The small molecule below binds the protein below.
Small molecule (SMILES): Oc1c(Cl)c(Cl)c(Cl)c(Cl)c1Cl

Binding-site contacts:
Ligand atom CL3 contacts residue VAL152 of chain 1.A at 3.4 Å.
Ligand atom O1 contacts residue TRP170 of chain 1.B at 3.8 Å.
Ligand atom CL2 contacts residue TRP170 of chain 1.B at 3.8 Å.
Ligand atom CL5 contacts residue ARG30 of chain 1.B at 3.6 Å.
Ligand atom CL4 contacts residue GLU156 of chain 1.A at 3.8 Å.
Ligand atom CL3 contacts residue ALA25 of chain 1.B at 3.6 Å.
Ligand atom CL5 contacts residue PRO29 of chain 1.B at 4.0 Å.
Ligand atom C2 contacts residue TRP170 of chain 1.B at 3.4 Å (hydrophobic).
Ligand atom C5 contacts residue ALA25 of chain 1.B at 3.5 Å (hydrophobic).
Ligand atom CL4 contacts residue TRP170 of chain 1.B at 3.7 Å.
Ligand atom CL1 contacts residue PHE22 of chain 1.B at 4.0 Å.
Ligand atom C1 contacts residue ALA25 of chain 1.B at 4.3 Å (hydrophobic).
Ligand atom CL1 contacts residue LEU167 of chain 1.B at 4.2 Å.
Ligand atom C3 contacts residue TRP170 of chain 1.B at 3.5 Å (hydrophobic).
Ligand atom CL5 contacts residue ALA25 of chain 1.B at 3.7 Å.
Ligand atom CL1 contacts residue TRP170 of chain 1.B at 3.7 Å.
Ligand atom C1 contacts residue LEU26 of chain 1.B at 3.8 Å (hydrophobic).
Ligand atom C4 contacts residue TRP170 of chain 1.B at 3.5 Å (hydrophobic).
Ligand atom O1 contacts residue ARG30 of chain 1.B at 2.9 Å (salt-bridge).
Ligand atom O1 contacts residue LEU26 of chain 1.B at 3.5 Å.
Ligand atom CL1 contacts residue LEU26 of chain 1.B at 3.3 Å.
Ligand atom CL5 contacts residue GLU156 of chain 1.A at 3.9 Å.
Ligand atom C6 contacts residue TRP170 of chain 1.B at 3.4 Å (hydrophobic).
Ligand atom C2 contacts residue LEU26 of chain 1.B at 3.7 Å (hydrophobic).
Ligand atom C6 contacts residue ARG30 of chain 1.B at 4.1 Å.
Ligand atom C5 contacts residue TRP170 of chain 1.B at 3.5 Å (hydrophobic).
Ligand atom CL5 contacts residue TRP170 of chain 1.B at 4.1 Å.
Ligand atom CL3 contacts residue TRP170 of chain 1.B at 3.6 Å.
Ligand atom CL3 contacts residue LEU148 of chain 1.B at 4.1 Å.
Ligand atom C4 contacts residue ALA25 of chain 1.B at 4.0 Å (hydrophobic).
Ligand atom C1 contacts residue TRP170 of chain 1.B at 3.4 Å (hydrophobic).
Ligand atom C6 contacts residue ALA25 of chain 1.B at 3.6 Å (hydrophobic).
Ligand atom CL2 contacts residue LEU167 of chain 1.B at 3.4 Å.
Ligand atom CL1 contacts residue ARG166 of chain 1.B at 3.4 Å.
Ligand atom CL2 contacts residue PHE22 of chain 1.B at 3.8 Å.
Ligand atom CL4 contacts residue ALA25 of chain 1.B at 3.5 Å.
Ligand atom CL4 contacts residue PRO29 of chain 1.B at 4.3 Å.
Ligand atom CL4 contacts residue VAL152 of chain 1.A at 3.6 Å.
Ligand atom C1 contacts residue ARG30 of chain 1.B at 3.8 Å.
Ligand atom CL5 contacts residue PRO221 of chain 1.B at 3.8 Å.

Sequence of chain 1.B:
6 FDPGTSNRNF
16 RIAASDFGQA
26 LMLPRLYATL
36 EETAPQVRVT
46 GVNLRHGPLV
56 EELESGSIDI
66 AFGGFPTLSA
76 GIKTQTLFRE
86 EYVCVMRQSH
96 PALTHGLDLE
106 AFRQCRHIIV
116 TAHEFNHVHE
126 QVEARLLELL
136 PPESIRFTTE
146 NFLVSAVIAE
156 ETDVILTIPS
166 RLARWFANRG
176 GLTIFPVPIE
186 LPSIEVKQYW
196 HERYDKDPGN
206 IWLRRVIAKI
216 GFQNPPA

Sequence of chain 1.A:
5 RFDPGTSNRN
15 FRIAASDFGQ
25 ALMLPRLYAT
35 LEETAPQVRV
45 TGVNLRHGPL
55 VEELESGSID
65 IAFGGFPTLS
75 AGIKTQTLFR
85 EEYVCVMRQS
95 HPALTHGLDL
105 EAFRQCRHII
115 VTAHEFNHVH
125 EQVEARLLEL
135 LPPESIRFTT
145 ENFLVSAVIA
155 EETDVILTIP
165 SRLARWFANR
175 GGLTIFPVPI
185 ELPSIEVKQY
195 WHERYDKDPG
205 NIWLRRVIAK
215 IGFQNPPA